The protein below binds the small molecule below.
Small molecule (SMILES): O=C(O)[C@@H]1CCCN1

Binding-site contacts:
Ligand atom CA contacts residue SER513 of chain 1.A at 3.9 Å.
Ligand atom CG contacts residue ILE215 of chain 1.A at 4.1 Å (hydrophobic).
Ligand atom CD contacts residue GLU165 of chain 1.A at 4.2 Å.
Ligand atom CA contacts residue SER349 of chain 1.A at 4.0 Å.
Ligand atom N contacts residue PHE520 of chain 1.A at 3.9 Å.
Ligand atom OXT contacts residue GLY512 of chain 1.A at 2.9 Å (h-bond).
Ligand atom CD contacts residue PHE520 of chain 1.A at 3.4 Å (hydrophobic).
Ligand atom CD contacts residue SER513 of chain 1.A at 3.9 Å.
Ligand atom O contacts residue THR511 of chain 1.A at 4.0 Å.
Ligand atom CB contacts residue PHE520 of chain 1.A at 3.9 Å (hydrophobic).
Ligand atom OXT contacts residue SER349 of chain 1.A at 2.5 Å (h-bond).
Ligand atom C contacts residue PHE520 of chain 1.A at 4.2 Å (hydrophobic).
Ligand atom CB contacts residue PHE212 of chain 1.A at 3.8 Å (hydrophobic).
Ligand atom O contacts residue SER349 of chain 1.A at 3.6 Å (h-bond).
Ligand atom OXT contacts residue LYS347 of chain 1.A at 4.1 Å.
Ligand atom CB contacts residue SER349 of chain 1.A at 3.7 Å.
Ligand atom OXT contacts residue THR511 of chain 1.A at 3.6 Å.
Ligand atom CB contacts residue CYS348 of chain 1.A at 3.6 Å (hydrophobic).
Ligand atom C contacts residue GLY512 of chain 1.A at 3.4 Å.
Ligand atom O contacts residue PHE520 of chain 1.A at 3.5 Å.
Ligand atom O contacts residue GLY512 of chain 1.A at 3.3 Å (h-bond).
Ligand atom O contacts residue SER513 of chain 1.A at 3.0 Å (h-bond).
Ligand atom C contacts residue SER513 of chain 1.A at 3.7 Å.
Ligand atom N contacts residue SER513 of chain 1.A at 2.9 Å (h-bond).
Ligand atom CA contacts residue PHE212 of chain 1.A at 4.0 Å (hydrophobic).
Ligand atom OXT contacts residue PHE212 of chain 1.A at 4.5 Å.
Ligand atom C contacts residue SER349 of chain 1.A at 3.1 Å.
Ligand atom CG contacts residue PHE520 of chain 1.A at 3.8 Å (hydrophobic).
Ligand atom CG contacts residue CYS348 of chain 1.A at 3.5 Å (hydrophobic).
Ligand atom N contacts residue GLU165 of chain 1.A at 3.9 Å.
Ligand atom CA contacts residue PHE520 of chain 1.A at 4.4 Å (hydrophobic).
Ligand atom C contacts residue THR511 of chain 1.A at 4.3 Å.
Ligand atom OXT contacts residue SER513 of chain 1.A at 4.1 Å.
Ligand atom CG contacts residue PHE212 of chain 1.A at 4.1 Å (hydrophobic).

Sequence of chain 1.A:
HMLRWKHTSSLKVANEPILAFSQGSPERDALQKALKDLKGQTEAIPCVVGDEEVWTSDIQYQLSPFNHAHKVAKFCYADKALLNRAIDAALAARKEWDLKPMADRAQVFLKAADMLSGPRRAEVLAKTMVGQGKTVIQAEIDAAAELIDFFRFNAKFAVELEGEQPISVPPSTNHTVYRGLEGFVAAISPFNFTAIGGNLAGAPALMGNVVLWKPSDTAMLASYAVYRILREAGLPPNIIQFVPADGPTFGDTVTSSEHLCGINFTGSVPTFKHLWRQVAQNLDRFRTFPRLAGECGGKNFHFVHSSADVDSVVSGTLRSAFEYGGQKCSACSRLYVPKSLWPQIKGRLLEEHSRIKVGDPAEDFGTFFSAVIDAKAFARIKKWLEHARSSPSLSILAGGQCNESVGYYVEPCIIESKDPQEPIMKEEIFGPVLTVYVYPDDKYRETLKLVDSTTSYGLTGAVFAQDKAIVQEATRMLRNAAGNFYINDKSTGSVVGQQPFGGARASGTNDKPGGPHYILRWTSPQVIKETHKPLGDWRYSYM